This small molecule binds to this protein.
Small molecule (SMILES): O=C(Nc1cncc2ccccc12)[C@@H]1CCOc2ccc(Cl)cc21

Binding-site contacts:
Ligand atom C10 contacts residue HIS163 of chain 1.A at 3.8 Å.
Ligand atom C2 contacts residue MET49 of chain 1.A at 3.6 Å (hydrophobic).
Ligand atom C contacts residue MET165 of chain 1.A at 3.7 Å (hydrophobic).
Ligand atom C10 contacts residue LEU141 of chain 1.A at 3.7 Å (hydrophobic).
Ligand atom C1 contacts residue MET49 of chain 1.A at 3.4 Å (hydrophobic).
Ligand atom C contacts residue MET49 of chain 1.A at 3.7 Å (hydrophobic).
Ligand atom C15 contacts residue ASN142 of chain 1.A at 3.8 Å.
Ligand atom N1 contacts residue SER144 of chain 1.A at 3.7 Å.
Ligand atom C14 contacts residue ASN142 of chain 1.A at 3.8 Å.
Ligand atom C9 contacts residue HIS163 of chain 1.A at 3.3 Å.
Ligand atom O1 contacts residue MET165 of chain 1.A at 3.5 Å.
Ligand atom N1 contacts residue GLU166 of chain 1.A at 3.7 Å.
Ligand atom CL contacts residue MET165 of chain 1.A at 3.7 Å.
Ligand atom O contacts residue GLN189 of chain 1.A at 3.5 Å (h-bond).
Ligand atom CL contacts residue ASP187 of chain 1.A at 3.2 Å.
Ligand atom N1 contacts residue PHE140 of chain 1.A at 3.8 Å.
Ligand atom C9 contacts residue CYS145 of chain 1.A at 3.8 Å (hydrophobic).
Ligand atom C2 contacts residue GLN189 of chain 1.A at 3.8 Å.
Ligand atom CL contacts residue HIS41 of chain 1.A at 3.5 Å.
Ligand atom CL contacts residue HIS164 of chain 1.A at 3.7 Å.
Ligand atom C18 contacts residue HIS41 of chain 1.A at 3.8 Å.
Ligand atom N1 contacts residue HIS163 of chain 1.A at 2.7 Å (h-bond).
Ligand atom C12 contacts residue GLU166 of chain 1.A at 3.7 Å.
Ligand atom C11 contacts residue ASN142 of chain 1.A at 3.8 Å.
Ligand atom O1 contacts residue GLU166 of chain 1.A at 3.1 Å (salt-bridge).
Ligand atom C10 contacts residue GLU166 of chain 1.A at 3.5 Å.
Ligand atom C9 contacts residue GLU166 of chain 1.A at 3.7 Å.
Ligand atom C2 contacts residue ARG188 of chain 1.A at 3.9 Å.
Ligand atom C12 contacts residue PHE140 of chain 1.A at 3.4 Å (hydrophobic).
Ligand atom C12 contacts residue ASN142 of chain 1.A at 3.5 Å.
Ligand atom C12 contacts residue LEU141 of chain 1.A at 3.6 Å (hydrophobic).
Ligand atom N contacts residue CYS145 of chain 1.A at 3.7 Å.
Ligand atom C13 contacts residue ASN142 of chain 1.A at 3.6 Å.
Ligand atom C11 contacts residue GLU166 of chain 1.A at 3.8 Å.
Ligand atom C1 contacts residue ARG188 of chain 1.A at 3.7 Å.
Ligand atom C18 contacts residue HIS164 of chain 1.A at 3.3 Å.
Ligand atom C10 contacts residue PHE140 of chain 1.A at 3.3 Å (hydrophobic).
Ligand atom C1 contacts residue MET165 of chain 1.A at 3.5 Å (hydrophobic).
Ligand atom C11 contacts residue LEU141 of chain 1.A at 3.6 Å (hydrophobic).
Ligand atom C11 contacts residue PHE140 of chain 1.A at 3.8 Å (hydrophobic).

Sequence of chain 2.A:
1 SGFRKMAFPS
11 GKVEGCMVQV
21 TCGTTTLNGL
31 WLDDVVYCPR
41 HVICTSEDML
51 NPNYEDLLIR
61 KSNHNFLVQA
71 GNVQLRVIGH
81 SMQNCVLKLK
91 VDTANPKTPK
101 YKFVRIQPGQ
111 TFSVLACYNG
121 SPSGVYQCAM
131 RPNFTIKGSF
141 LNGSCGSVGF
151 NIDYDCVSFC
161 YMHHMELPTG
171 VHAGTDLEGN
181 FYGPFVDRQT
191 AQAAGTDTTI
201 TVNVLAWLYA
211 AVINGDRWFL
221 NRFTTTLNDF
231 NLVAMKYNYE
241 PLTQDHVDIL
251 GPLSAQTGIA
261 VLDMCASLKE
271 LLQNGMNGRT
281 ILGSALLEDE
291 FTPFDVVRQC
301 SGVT

Sequence of chain 1.A:
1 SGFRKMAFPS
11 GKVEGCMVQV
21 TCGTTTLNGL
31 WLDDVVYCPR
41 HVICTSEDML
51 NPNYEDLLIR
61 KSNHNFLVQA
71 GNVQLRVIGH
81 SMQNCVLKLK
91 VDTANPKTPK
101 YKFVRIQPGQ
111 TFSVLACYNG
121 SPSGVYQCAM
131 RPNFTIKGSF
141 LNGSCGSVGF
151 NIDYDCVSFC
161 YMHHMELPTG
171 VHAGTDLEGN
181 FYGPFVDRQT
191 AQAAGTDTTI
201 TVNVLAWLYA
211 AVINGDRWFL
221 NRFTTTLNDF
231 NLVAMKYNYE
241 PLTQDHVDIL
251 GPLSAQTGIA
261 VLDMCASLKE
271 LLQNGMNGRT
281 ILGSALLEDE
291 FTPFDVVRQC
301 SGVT